Sequence of chain 1.A:
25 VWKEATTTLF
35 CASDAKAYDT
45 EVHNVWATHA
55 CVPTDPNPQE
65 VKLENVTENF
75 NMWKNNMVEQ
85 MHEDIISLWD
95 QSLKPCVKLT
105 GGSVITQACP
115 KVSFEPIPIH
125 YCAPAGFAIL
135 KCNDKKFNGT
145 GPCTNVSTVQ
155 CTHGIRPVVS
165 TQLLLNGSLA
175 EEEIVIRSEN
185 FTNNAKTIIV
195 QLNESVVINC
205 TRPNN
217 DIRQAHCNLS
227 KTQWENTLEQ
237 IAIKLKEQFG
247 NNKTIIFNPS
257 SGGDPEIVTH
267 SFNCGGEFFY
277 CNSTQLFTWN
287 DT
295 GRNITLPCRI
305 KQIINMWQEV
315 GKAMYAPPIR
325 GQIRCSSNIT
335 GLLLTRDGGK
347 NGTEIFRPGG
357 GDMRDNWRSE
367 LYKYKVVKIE

Binding-site contacts:
Ligand atom C1 contacts residue GLU176 of chain 1.A at 3.8 Å.
Ligand atom O7 contacts residue ASN197 of chain 1.A at 2.9 Å (h-bond).
Ligand atom O6 contacts residue ILE178 of chain 1.A at 3.1 Å (h-bond).
Ligand atom C3 contacts residue GLU198 of chain 1.A at 4.0 Å.
Ligand atom C1 contacts residue GLU198 of chain 1.A at 3.7 Å.
Ligand atom C5 contacts residue GLU177 of chain 1.A at 4.2 Å.
Ligand atom C2 contacts residue ASN197 of chain 1.A at 2.4 Å.
Ligand atom O5 contacts residue ASN197 of chain 1.A at 2.4 Å (h-bond).
Ligand atom C8 contacts residue GLU198 of chain 1.A at 3.2 Å.
Ligand atom C4 contacts residue ASN197 of chain 1.A at 4.2 Å.
Ligand atom C5 contacts residue GLN236 of chain 1.A at 4.4 Å.
Ligand atom C2 contacts residue GLU198 of chain 1.A at 3.6 Å.
Ligand atom N2 contacts residue ASN197 of chain 1.A at 2.8 Å (h-bond).
Ligand atom C7 contacts residue GLU176 of chain 1.A at 4.1 Å.
Ligand atom O5 contacts residue GLU176 of chain 1.A at 3.8 Å.
Ligand atom O5 contacts residue ILE178 of chain 1.A at 3.6 Å.
Ligand atom C6 contacts residue GLN236 of chain 1.A at 4.0 Å.
Ligand atom C7 contacts residue ASN197 of chain 1.A at 3.0 Å.
Ligand atom O6 contacts residue LYS240 of chain 1.A at 4.3 Å.
Ligand atom O7 contacts residue GLU198 of chain 1.A at 4.4 Å.
Ligand atom C2 contacts residue GLU176 of chain 1.A at 3.8 Å.
Ligand atom O6 contacts residue GLN236 of chain 1.A at 4.2 Å.
Ligand atom N2 contacts residue GLU198 of chain 1.A at 2.6 Å (salt-bridge).
Ligand atom C3 contacts residue ASN197 of chain 1.A at 3.7 Å.
Ligand atom C7 contacts residue GLU198 of chain 1.A at 3.3 Å.
Ligand atom O6 contacts residue GLU177 of chain 1.A at 3.6 Å.
Ligand atom O4 contacts residue GLN236 of chain 1.A at 4.0 Å.
Ligand atom C5 contacts residue ILE178 of chain 1.A at 4.5 Å (hydrophobic).
Ligand atom O5 contacts residue GLU177 of chain 1.A at 3.3 Å.
Ligand atom C6 contacts residue ILE178 of chain 1.A at 4.1 Å (hydrophobic).
Ligand atom C5 contacts residue ASN197 of chain 1.A at 3.7 Å.
Ligand atom C1 contacts residue ASN197 of chain 1.A at 1.4 Å.
Ligand atom C8 contacts residue ASN197 of chain 1.A at 4.2 Å.
Ligand atom O7 contacts residue GLU175 of chain 1.A at 4.1 Å.
Ligand atom C1 contacts residue GLU177 of chain 1.A at 4.1 Å.
Ligand atom O7 contacts residue GLU176 of chain 1.A at 3.1 Å (salt-bridge).
Ligand atom C6 contacts residue GLU177 of chain 1.A at 3.6 Å.
Ligand atom N2 contacts residue GLU176 of chain 1.A at 4.4 Å.

The protein below binds the small molecule below.
Small molecule (SMILES): CC(=O)N[C@@H]1[C@@H](O)[C@H](O)[C@@H](CO)O[C@H]1O